Sequence of chain 1.B:
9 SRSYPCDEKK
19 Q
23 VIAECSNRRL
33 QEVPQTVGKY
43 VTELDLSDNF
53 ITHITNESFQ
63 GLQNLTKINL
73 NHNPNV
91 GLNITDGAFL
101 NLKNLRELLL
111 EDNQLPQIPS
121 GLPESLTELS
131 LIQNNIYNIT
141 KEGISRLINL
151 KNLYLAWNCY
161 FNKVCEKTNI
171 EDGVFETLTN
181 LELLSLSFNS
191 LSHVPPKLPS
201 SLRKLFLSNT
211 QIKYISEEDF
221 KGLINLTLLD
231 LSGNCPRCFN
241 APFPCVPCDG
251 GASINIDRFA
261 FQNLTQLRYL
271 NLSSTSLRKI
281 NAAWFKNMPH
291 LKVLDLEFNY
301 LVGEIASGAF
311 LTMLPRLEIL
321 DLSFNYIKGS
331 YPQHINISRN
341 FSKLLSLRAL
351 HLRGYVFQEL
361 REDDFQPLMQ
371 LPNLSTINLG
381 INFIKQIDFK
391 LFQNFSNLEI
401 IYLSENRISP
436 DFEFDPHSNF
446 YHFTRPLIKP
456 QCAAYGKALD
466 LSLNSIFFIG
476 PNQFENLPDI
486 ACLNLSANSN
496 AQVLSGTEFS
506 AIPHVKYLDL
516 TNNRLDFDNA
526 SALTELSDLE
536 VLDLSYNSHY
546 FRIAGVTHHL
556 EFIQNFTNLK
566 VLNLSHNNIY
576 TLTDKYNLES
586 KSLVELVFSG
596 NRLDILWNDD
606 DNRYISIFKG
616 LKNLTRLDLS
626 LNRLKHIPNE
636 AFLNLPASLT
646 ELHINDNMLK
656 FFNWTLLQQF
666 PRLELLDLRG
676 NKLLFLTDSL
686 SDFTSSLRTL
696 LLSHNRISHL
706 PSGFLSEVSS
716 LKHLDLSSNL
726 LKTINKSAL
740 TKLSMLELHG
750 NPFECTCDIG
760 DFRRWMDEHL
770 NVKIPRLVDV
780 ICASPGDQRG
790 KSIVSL

Binding-site contacts:
Ligand atom O5 contacts residue ASN618 of chain 1.B at 2.4 Å (h-bond).
Ligand atom O7 contacts residue SER587 of chain 1.B at 3.3 Å.
Ligand atom C1 contacts residue SER587 of chain 1.B at 3.9 Å.
Ligand atom C2 contacts residue SER587 of chain 1.B at 4.2 Å.
Ligand atom C1 contacts residue VAL589 of chain 1.B at 4.3 Å (hydrophobic).
Ligand atom O5 contacts residue VAL589 of chain 1.B at 3.4 Å.
Ligand atom C7 contacts residue LYS586 of chain 1.B at 3.4 Å.
Ligand atom N2 contacts residue SER587 of chain 1.B at 4.2 Å.
Ligand atom O7 contacts residue LYS586 of chain 1.B at 3.8 Å.
Ligand atom C1 contacts residue ASN618 of chain 1.B at 1.4 Å.
Ligand atom C8 contacts residue LYS586 of chain 1.B at 3.4 Å.
Ligand atom O7 contacts residue ASN618 of chain 1.B at 4.2 Å.
Ligand atom C2 contacts residue ASN618 of chain 1.B at 2.4 Å.
Ligand atom N2 contacts residue LYS586 of chain 1.B at 3.7 Å.
Ligand atom C4 contacts residue ASN618 of chain 1.B at 4.1 Å.
Ligand atom C3 contacts residue ASN618 of chain 1.B at 3.7 Å.
Ligand atom C7 contacts residue SER587 of chain 1.B at 3.8 Å.
Ligand atom C7 contacts residue ASN618 of chain 1.B at 3.8 Å.
Ligand atom O6 contacts residue LYS565 of chain 1.B at 3.2 Å (salt-bridge).
Ligand atom O5 contacts residue SER587 of chain 1.B at 4.1 Å.
Ligand atom C5 contacts residue ASN618 of chain 1.B at 3.7 Å.
Ligand atom O6 contacts residue VAL589 of chain 1.B at 3.6 Å.
Ligand atom C6 contacts residue VAL589 of chain 1.B at 3.7 Å (hydrophobic).
Ligand atom N2 contacts residue ASN618 of chain 1.B at 2.9 Å (h-bond).
Ligand atom O7 contacts residue THR562 of chain 1.B at 3.9 Å.
Ligand atom C5 contacts residue VAL589 of chain 1.B at 4.2 Å (hydrophobic).

This small molecule binds to this protein.
Small molecule (SMILES): CC(=O)N[C@@H]1[C@@H](O)[C@H](O)[C@@H](CO)O[C@H]1O